Sequence of chain 1.A:
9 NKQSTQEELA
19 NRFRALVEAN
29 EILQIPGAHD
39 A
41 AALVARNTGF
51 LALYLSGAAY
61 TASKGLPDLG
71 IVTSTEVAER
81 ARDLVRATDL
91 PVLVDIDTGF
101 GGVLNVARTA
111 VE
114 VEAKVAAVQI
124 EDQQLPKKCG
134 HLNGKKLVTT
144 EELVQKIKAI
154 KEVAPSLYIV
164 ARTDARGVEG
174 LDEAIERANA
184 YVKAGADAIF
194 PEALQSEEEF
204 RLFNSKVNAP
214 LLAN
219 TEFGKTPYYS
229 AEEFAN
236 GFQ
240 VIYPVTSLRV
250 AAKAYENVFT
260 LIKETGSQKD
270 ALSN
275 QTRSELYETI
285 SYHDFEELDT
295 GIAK

This small molecule binds to this protein.
Small molecule (SMILES): CC(=O)C(=O)O

Binding-site contacts:
Ligand atom O contacts residue VAL244 of chain 1.A at 3.5 Å.
Ligand atom O3 contacts residue ASN217 of chain 1.A at 4.3 Å.
Ligand atom OXT contacts residue ARG165 of chain 1.A at 4.3 Å.
Ligand atom C contacts residue SER56 of chain 1.A at 4.0 Å.
Ligand atom O3 contacts residue ARG165 of chain 1.A at 3.3 Å (salt-bridge).
Ligand atom CB contacts residue VAL244 of chain 1.A at 4.1 Å (hydrophobic).
Ligand atom C contacts residue PRO243 of chain 1.A at 4.1 Å (hydrophobic).
Ligand atom OXT contacts residue ASP95 of chain 1.A at 3.6 Å (salt-bridge).
Ligand atom C contacts residue ALA58 of chain 1.A at 4.2 Å (hydrophobic).
Ligand atom OXT contacts residue SER56 of chain 1.A at 4.0 Å.
Ligand atom O contacts residue PRO243 of chain 1.A at 3.5 Å.
Ligand atom O contacts residue SER56 of chain 1.A at 2.9 Å (h-bond).
Ligand atom OXT contacts residue TYR54 of chain 1.A at 3.5 Å (h-bond).
Ligand atom O contacts residue ALA58 of chain 1.A at 3.4 Å.
Ligand atom CB contacts residue THR219 of chain 1.A at 4.0 Å.
Ligand atom CA contacts residue ARG165 of chain 1.A at 4.5 Å.